The small molecule below binds the protein below.
Small molecule (SMILES): N[C@@H](Cn1ccc(=O)n(Cc2ccccc2C(=O)O)c1=O)C(=O)O

Sequence of chain 1.B:
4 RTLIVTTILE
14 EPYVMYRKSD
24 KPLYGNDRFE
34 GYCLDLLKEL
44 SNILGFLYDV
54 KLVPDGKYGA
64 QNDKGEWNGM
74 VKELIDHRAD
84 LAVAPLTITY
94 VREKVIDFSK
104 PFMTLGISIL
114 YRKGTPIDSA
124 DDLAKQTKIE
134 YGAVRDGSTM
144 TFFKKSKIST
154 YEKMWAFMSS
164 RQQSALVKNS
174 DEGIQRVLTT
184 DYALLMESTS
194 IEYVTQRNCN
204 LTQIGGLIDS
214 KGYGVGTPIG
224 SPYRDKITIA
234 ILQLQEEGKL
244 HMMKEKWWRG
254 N

Binding-site contacts:
Ligand atom O2 contacts residue SER141 of chain 1.B at 3.1 Å (h-bond).
Ligand atom C2 contacts residue GLU13 of chain 1.B at 4.2 Å.
Ligand atom C contacts residue PRO88 of chain 1.B at 4.2 Å (hydrophobic).
Ligand atom OXT contacts residue ARG95 of chain 1.B at 2.9 Å (salt-bridge).
Ligand atom O contacts residue LEU89 of chain 1.B at 3.5 Å.
Ligand atom C10 contacts residue SER141 of chain 1.B at 3.6 Å.
Ligand atom C24 contacts residue SER173 of chain 1.B at 4.2 Å.
Ligand atom C2 contacts residue TYR61 of chain 1.B at 4.0 Å (hydrophobic).
Ligand atom C contacts residue TYR61 of chain 1.B at 3.9 Å (hydrophobic).
Ligand atom O contacts residue ARG95 of chain 1.B at 2.8 Å (salt-bridge).
Ligand atom C contacts residue THR90 of chain 1.B at 3.8 Å.
Ligand atom O1 contacts residue GLU190 of chain 1.B at 3.7 Å.
Ligand atom C17 contacts residue SER141 of chain 1.B at 4.2 Å.
Ligand atom CB contacts residue PRO88 of chain 1.B at 4.1 Å (hydrophobic).
Ligand atom N4 contacts residue TYR61 of chain 1.B at 4.0 Å.
Ligand atom O7 contacts residue SER193 of chain 1.B at 3.8 Å.
Ligand atom N contacts residue THR90 of chain 1.B at 3.0 Å (h-bond).
Ligand atom C3 contacts residue TYR61 of chain 1.B at 3.5 Å (hydrophobic).
Ligand atom C2 contacts residue TYR216 of chain 1.B at 3.7 Å (hydrophobic).
Ligand atom O1 contacts residue SER141 of chain 1.B at 3.7 Å.
Ligand atom O1 contacts residue THR142 of chain 1.B at 2.8 Å (h-bond).
Ligand atom CA contacts residue PRO88 of chain 1.B at 3.9 Å (hydrophobic).
Ligand atom O contacts residue PRO88 of chain 1.B at 3.8 Å.
Ligand atom C17 contacts residue GLU190 of chain 1.B at 4.1 Å.
Ligand atom O8 contacts residue SER141 of chain 1.B at 3.6 Å (h-bond).
Ligand atom O contacts residue TYR61 of chain 1.B at 3.9 Å.
Ligand atom OXT contacts residue TYR61 of chain 1.B at 3.5 Å.
Ligand atom C1 contacts residue TYR216 of chain 1.B at 4.1 Å (hydrophobic).
Ligand atom O contacts residue THR90 of chain 1.B at 2.8 Å (h-bond).
Ligand atom C contacts residue ARG95 of chain 1.B at 3.5 Å.
Ligand atom C24 contacts residue VAL137 of chain 1.B at 3.9 Å (hydrophobic).
Ligand atom CA contacts residue THR90 of chain 1.B at 3.7 Å.
Ligand atom CB contacts residue TYR61 of chain 1.B at 3.6 Å (hydrophobic).
Ligand atom C10 contacts residue THR142 of chain 1.B at 3.4 Å.
Ligand atom C23 contacts residue VAL137 of chain 1.B at 3.8 Å (hydrophobic).
Ligand atom N contacts residue TYR216 of chain 1.B at 3.6 Å.
Ligand atom O2 contacts residue GLY140 of chain 1.B at 3.4 Å.
Ligand atom C3 contacts residue PRO88 of chain 1.B at 3.7 Å (hydrophobic).
Ligand atom O2 contacts residue THR142 of chain 1.B at 2.8 Å (h-bond).
Ligand atom N contacts residue PRO88 of chain 1.B at 3.0 Å (h-bond).